Binding-site contacts:
Ligand atom C1 contacts residue SER242 of chain 1.A at 4.4 Å.
Ligand atom O7 contacts residue GLN244 of chain 1.A at 3.9 Å.
Ligand atom N2 contacts residue ASN227 of chain 1.A at 2.8 Å (h-bond).
Ligand atom O6 contacts residue ASN227 of chain 1.A at 2.8 Å (h-bond).
Ligand atom C5 contacts residue ASN227 of chain 1.A at 3.2 Å.
Ligand atom C4 contacts residue ASN227 of chain 1.A at 4.0 Å.
Ligand atom C8 contacts residue SER242 of chain 1.A at 3.8 Å.
Ligand atom C7 contacts residue SER242 of chain 1.A at 3.3 Å.
Ligand atom O7 contacts residue SER242 of chain 1.A at 3.2 Å (h-bond).
Ligand atom O5 contacts residue ASN227 of chain 1.A at 2.4 Å (h-bond).
Ligand atom O6 contacts residue ASN303 of chain 1.A at 4.1 Å.
Ligand atom C2 contacts residue ASN227 of chain 1.A at 2.5 Å.
Ligand atom C7 contacts residue ASN227 of chain 1.A at 3.1 Å.
Ligand atom C1 contacts residue ASN227 of chain 1.A at 1.4 Å.
Ligand atom N2 contacts residue SER242 of chain 1.A at 2.9 Å (h-bond).
Ligand atom O7 contacts residue ASN227 of chain 1.A at 2.6 Å (h-bond).
Ligand atom C6 contacts residue ASN227 of chain 1.A at 2.9 Å.
Ligand atom C2 contacts residue SER242 of chain 1.A at 4.2 Å.
Ligand atom C3 contacts residue ASN227 of chain 1.A at 3.7 Å.

A small-molecule ligand and the protein it binds are described below.
Small molecule (SMILES): CC(=O)N[C@H]1[C@@H](O[C@H]2[C@H](O)[C@@H](NC(C)=O)CO[C@@H]2CO)O[C@H](CO)[C@@H](O[C@H]2O[C@H](CO)[C@@H](O)[C@H](O)[C@@H]2O)[C@@H]1O

Sequence of chain 1.A:
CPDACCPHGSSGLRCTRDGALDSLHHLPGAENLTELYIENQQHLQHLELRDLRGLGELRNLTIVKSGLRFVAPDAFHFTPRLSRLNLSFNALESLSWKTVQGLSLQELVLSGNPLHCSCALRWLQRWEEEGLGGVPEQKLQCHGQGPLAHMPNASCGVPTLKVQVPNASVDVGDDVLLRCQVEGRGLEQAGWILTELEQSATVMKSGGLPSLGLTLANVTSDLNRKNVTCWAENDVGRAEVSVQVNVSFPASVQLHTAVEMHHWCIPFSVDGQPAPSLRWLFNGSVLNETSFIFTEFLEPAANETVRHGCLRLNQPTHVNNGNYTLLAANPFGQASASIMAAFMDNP